Sequence of chain 1.A:
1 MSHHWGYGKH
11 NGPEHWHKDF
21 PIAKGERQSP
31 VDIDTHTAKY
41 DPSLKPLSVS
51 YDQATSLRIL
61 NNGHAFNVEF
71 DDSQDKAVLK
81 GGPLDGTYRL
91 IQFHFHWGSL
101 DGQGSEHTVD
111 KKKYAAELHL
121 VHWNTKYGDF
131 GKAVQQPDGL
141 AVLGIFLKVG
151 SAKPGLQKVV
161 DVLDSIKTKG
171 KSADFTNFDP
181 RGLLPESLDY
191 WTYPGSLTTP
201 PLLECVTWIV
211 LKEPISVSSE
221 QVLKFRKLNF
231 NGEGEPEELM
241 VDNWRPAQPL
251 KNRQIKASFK

This protein binds this small molecule.
Small molecule (SMILES): NS(=O)(=O)c1ccc(C(=O)Cn2cnc3ccccc32)cc1

Binding-site contacts:
Ligand atom S7 contacts residue THR198 of chain 1.A at 3.9 Å.
Ligand atom O12 contacts residue PHE130 of chain 1.A at 3.3 Å.
Ligand atom C11 contacts residue MLA1 of chain 1.G at 3.7 Å.
Ligand atom S7 contacts residue HIS94 of chain 1.A at 3.9 Å.
Ligand atom N17 contacts residue MLA1 of chain 1.G at 3.0 Å (h-bond).
Ligand atom O8 contacts residue TRP208 of chain 1.A at 4.0 Å.
Ligand atom C20 contacts residue LEU197 of chain 1.A at 3.9 Å (hydrophobic).
Ligand atom N10 contacts residue HIS96 of chain 1.A at 3.3 Å (h-bond).
Ligand atom C21 contacts residue VAL134 of chain 1.A at 3.9 Å (hydrophobic).
Ligand atom C18 contacts residue MLA1 of chain 1.G at 3.6 Å.
Ligand atom S7 contacts residue ZN1 of chain 1.C at 3.0 Å.
Ligand atom C5 contacts residue THR199 of chain 1.A at 3.2 Å.
Ligand atom C2 contacts residue LEU197 of chain 1.A at 3.8 Å (hydrophobic).
Ligand atom N14 contacts residue MLA1 of chain 1.G at 3.5 Å (h-bond).
Ligand atom C16 contacts residue MLA1 of chain 1.G at 3.0 Å.
Ligand atom O9 contacts residue LEU197 of chain 1.A at 3.3 Å.
Ligand atom O8 contacts residue HIS94 of chain 1.A at 3.4 Å.
Ligand atom O8 contacts residue VAL142 of chain 1.A at 3.8 Å.
Ligand atom O8 contacts residue VAL121 of chain 1.A at 3.9 Å.
Ligand atom C2 contacts residue VAL121 of chain 1.A at 3.9 Å (hydrophobic).
Ligand atom C1 contacts residue LEU197 of chain 1.A at 3.8 Å (hydrophobic).
Ligand atom N10 contacts residue THR198 of chain 1.A at 2.8 Å (h-bond).
Ligand atom O9 contacts residue TRP208 of chain 1.A at 3.6 Å.
Ligand atom C6 contacts residue LEU197 of chain 1.A at 4.0 Å (hydrophobic).
Ligand atom S7 contacts residue HIS119 of chain 1.A at 3.9 Å.
Ligand atom C3 contacts residue GLN92 of chain 1.A at 3.9 Å.
Ligand atom C20 contacts residue PRO201 of chain 1.A at 3.6 Å (hydrophobic).
Ligand atom C3 contacts residue MLA1 of chain 1.G at 3.8 Å.
Ligand atom O9 contacts residue THR198 of chain 1.A at 2.9 Å (h-bond).
Ligand atom O8 contacts residue HIS119 of chain 1.A at 3.4 Å (h-bond).
Ligand atom C2 contacts residue HIS94 of chain 1.A at 4.0 Å.
Ligand atom C3 contacts residue LEU197 of chain 1.A at 3.9 Å (hydrophobic).
Ligand atom C19 contacts residue MLA1 of chain 1.G at 3.3 Å.
Ligand atom O12 contacts residue MLA1 of chain 1.G at 2.6 Å (h-bond).
Ligand atom N10 contacts residue HIS94 of chain 1.A at 3.2 Å (h-bond).
Ligand atom N10 contacts residue ZN1 of chain 1.C at 1.9 Å.
Ligand atom C6 contacts residue THR199 of chain 1.A at 3.4 Å.
Ligand atom O8 contacts residue ZN1 of chain 1.C at 3.0 Å.
Ligand atom N10 contacts residue HIS119 of chain 1.A at 3.3 Å (h-bond).
Ligand atom C21 contacts residue PRO201 of chain 1.A at 3.9 Å (hydrophobic).